A protein and the small-molecule ligand that binds it are described below.
Small molecule (SMILES): C=CC(=O)Nc1ccccc1Nc1nc(Nc2ccc(N3CCN(C)CC3)cc2)ncc1Cl

Binding-site contacts:
Ligand atom C9 contacts residue PRO286 of chain 1.A at 3.8 Å (hydrophobic).
Ligand atom C19 contacts residue TYR281 of chain 1.A at 4.2 Å (hydrophobic).
Ligand atom C15 contacts residue PRO286 of chain 1.A at 3.7 Å (hydrophobic).
Ligand atom C17 contacts residue PRO286 of chain 1.A at 4.2 Å (hydrophobic).
Ligand atom C16 contacts residue LEU285 of chain 1.A at 4.0 Å (hydrophobic).
Ligand atom O contacts residue LYS288 of chain 1.A at 3.5 Å.
Ligand atom C16 contacts residue LYS288 of chain 1.A at 4.1 Å.
Ligand atom C16 contacts residue PRO286 of chain 1.A at 3.5 Å (hydrophobic).
Ligand atom C19 contacts residue ASN256 of chain 1.A at 3.6 Å.
Ligand atom C17 contacts residue LEU259 of chain 1.A at 3.5 Å (hydrophobic).
Ligand atom C19 contacts residue LEU285 of chain 1.A at 3.8 Å (hydrophobic).
Ligand atom C5 contacts residue PRO286 of chain 1.A at 4.2 Å (hydrophobic).
Ligand atom C13 contacts residue SER287 of chain 1.A at 4.0 Å.
Ligand atom C21 contacts residue PRO286 of chain 1.A at 4.1 Å (hydrophobic).
Ligand atom C4 contacts residue PRO286 of chain 1.A at 3.9 Å (hydrophobic).
Ligand atom C17 contacts residue LYS288 of chain 1.A at 4.0 Å.
Ligand atom C13 contacts residue PRO286 of chain 1.A at 3.6 Å (hydrophobic).
Ligand atom O contacts residue LEU259 of chain 1.A at 3.7 Å.
Ligand atom N6 contacts residue LEU285 of chain 1.A at 4.0 Å.
Ligand atom N5 contacts residue LYS288 of chain 1.A at 3.3 Å.
Ligand atom C17 contacts residue GLY263 of chain 1.A at 3.3 Å.
Ligand atom C8 contacts residue LEU285 of chain 1.A at 4.0 Å (hydrophobic).
Ligand atom C7 contacts residue LEU285 of chain 1.A at 4.1 Å (hydrophobic).
Ligand atom C17 contacts residue SER264 of chain 1.A at 3.2 Å.
Ligand atom C16 contacts residue LEU259 of chain 1.A at 4.2 Å (hydrophobic).
Ligand atom O contacts residue GLY260 of chain 1.A at 3.7 Å.
Ligand atom N4 contacts residue PRO286 of chain 1.A at 3.8 Å.
Ligand atom N3 contacts residue PRO286 of chain 1.A at 3.9 Å.
Ligand atom C16 contacts residue SER264 of chain 1.A at 4.2 Å.
Ligand atom N3 contacts residue LEU285 of chain 1.A at 4.2 Å.
Ligand atom C15 contacts residue LYS288 of chain 1.A at 3.7 Å.
Ligand atom CL contacts residue ASN256 of chain 1.A at 3.6 Å.
Ligand atom C14 contacts residue PRO286 of chain 1.A at 3.5 Å (hydrophobic).
Ligand atom N6 contacts residue ASN256 of chain 1.A at 4.2 Å.
Ligand atom C18 contacts residue LEU285 of chain 1.A at 3.9 Å (hydrophobic).
Ligand atom C14 contacts residue LYS288 of chain 1.A at 4.2 Å.
Ligand atom C12 contacts residue PRO286 of chain 1.A at 4.1 Å (hydrophobic).
Ligand atom N5 contacts residue PRO286 of chain 1.A at 2.9 Å (h-bond).
Ligand atom C13 contacts residue LYS288 of chain 1.A at 4.1 Å.
Ligand atom C3 contacts residue PRO286 of chain 1.A at 3.9 Å (hydrophobic).

Sequence of chain 1.A:
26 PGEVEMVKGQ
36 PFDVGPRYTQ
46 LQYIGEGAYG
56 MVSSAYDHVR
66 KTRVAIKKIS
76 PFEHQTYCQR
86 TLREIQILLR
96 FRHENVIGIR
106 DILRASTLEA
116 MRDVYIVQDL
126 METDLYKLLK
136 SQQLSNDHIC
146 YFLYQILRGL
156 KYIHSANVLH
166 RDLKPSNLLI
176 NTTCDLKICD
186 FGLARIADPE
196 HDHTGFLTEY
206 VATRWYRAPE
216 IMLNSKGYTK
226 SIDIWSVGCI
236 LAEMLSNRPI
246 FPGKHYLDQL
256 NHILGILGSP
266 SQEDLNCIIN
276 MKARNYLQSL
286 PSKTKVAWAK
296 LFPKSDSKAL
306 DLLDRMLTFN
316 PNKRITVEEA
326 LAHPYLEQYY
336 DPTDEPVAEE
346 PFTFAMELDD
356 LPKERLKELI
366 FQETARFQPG